The protein below binds the small molecule below.
Small molecule (SMILES): CC(=O)N[C@@H]1[C@@H](O)[C@H](O)[C@@H](CO)O[C@H]1O

Sequence of chain 1.Q:
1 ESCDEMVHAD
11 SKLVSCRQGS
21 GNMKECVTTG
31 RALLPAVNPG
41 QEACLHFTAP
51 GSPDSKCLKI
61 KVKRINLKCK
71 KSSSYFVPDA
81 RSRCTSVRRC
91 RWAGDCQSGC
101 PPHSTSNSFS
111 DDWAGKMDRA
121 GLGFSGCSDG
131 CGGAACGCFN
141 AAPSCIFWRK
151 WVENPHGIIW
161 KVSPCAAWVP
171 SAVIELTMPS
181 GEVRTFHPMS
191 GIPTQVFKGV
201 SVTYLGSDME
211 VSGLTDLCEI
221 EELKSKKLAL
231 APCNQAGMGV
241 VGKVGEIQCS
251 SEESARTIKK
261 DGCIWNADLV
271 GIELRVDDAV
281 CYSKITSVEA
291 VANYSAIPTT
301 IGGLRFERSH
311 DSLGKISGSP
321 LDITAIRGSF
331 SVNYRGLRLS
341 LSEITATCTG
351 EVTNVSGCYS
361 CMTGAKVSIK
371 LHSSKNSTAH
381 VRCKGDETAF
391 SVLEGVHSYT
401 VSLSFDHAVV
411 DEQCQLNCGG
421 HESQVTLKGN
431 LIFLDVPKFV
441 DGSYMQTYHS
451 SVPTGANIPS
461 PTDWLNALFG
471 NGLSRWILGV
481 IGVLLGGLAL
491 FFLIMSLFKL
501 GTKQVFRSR

Binding-site contacts:
Ligand atom N2 contacts residue ASN293 of chain 1.Q at 2.9 Å (h-bond).
Ligand atom C8 contacts residue ASN293 of chain 1.Q at 4.2 Å.
Ligand atom C2 contacts residue ASN293 of chain 1.Q at 2.5 Å.
Ligand atom C7 contacts residue ASN293 of chain 1.Q at 3.2 Å.
Ligand atom O7 contacts residue ASN293 of chain 1.Q at 3.2 Å (h-bond).
Ligand atom C5 contacts residue ASN293 of chain 1.Q at 3.7 Å.
Ligand atom C3 contacts residue ASN293 of chain 1.Q at 3.8 Å.
Ligand atom C1 contacts residue ASN293 of chain 1.Q at 1.4 Å.
Ligand atom C4 contacts residue ASN293 of chain 1.Q at 4.2 Å.
Ligand atom O5 contacts residue ASN293 of chain 1.Q at 2.4 Å (h-bond).
Ligand atom C8 contacts residue LYS243 of chain 1.Q at 4.1 Å.
Ligand atom O7 contacts residue PRO232 of chain 1.Q at 3.7 Å.
Ligand atom C8 contacts residue ALA292 of chain 1.Q at 3.8 Å (hydrophobic).